Sequence of chain 1.A:
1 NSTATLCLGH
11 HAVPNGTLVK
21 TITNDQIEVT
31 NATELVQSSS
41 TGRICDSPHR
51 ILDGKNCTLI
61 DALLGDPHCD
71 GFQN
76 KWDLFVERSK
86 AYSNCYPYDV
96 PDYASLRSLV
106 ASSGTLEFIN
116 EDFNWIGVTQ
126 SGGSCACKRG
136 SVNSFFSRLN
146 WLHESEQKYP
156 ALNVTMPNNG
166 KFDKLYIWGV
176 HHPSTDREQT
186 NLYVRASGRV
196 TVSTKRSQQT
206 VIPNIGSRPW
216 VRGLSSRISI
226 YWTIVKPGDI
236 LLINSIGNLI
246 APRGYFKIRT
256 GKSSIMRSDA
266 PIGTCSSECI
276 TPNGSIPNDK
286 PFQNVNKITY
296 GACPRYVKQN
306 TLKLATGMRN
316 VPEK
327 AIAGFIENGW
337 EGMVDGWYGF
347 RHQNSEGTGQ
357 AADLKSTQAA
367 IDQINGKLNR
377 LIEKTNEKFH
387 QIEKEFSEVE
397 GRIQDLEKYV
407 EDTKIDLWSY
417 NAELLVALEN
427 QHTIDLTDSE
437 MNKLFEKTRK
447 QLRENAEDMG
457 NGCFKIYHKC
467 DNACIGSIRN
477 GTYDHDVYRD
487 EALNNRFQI

A small-molecule ligand and the protein it binds are described below.
Small molecule (SMILES): CC(=O)N[C@@H]1[C@@H](O)[C@H](O)[C@@H](CO)O[C@H]1O

Binding-site contacts:
Ligand atom C5 contacts residue THR311 of chain 1.A at 4.4 Å.
Ligand atom O5 contacts residue THR311 of chain 1.A at 3.3 Å (h-bond).
Ligand atom O5 contacts residue ASN31 of chain 1.A at 2.4 Å (h-bond).
Ligand atom N2 contacts residue ASN31 of chain 1.A at 3.2 Å (h-bond).
Ligand atom C3 contacts residue ASN31 of chain 1.A at 3.9 Å.
Ligand atom O6 contacts residue LEU374 of chain 1.A at 3.8 Å.
Ligand atom C2 contacts residue ASN31 of chain 1.A at 2.6 Å.
Ligand atom C1 contacts residue ASN31 of chain 1.A at 1.5 Å.
Ligand atom O7 contacts residue ASN31 of chain 1.A at 3.6 Å (h-bond).
Ligand atom C7 contacts residue ASN31 of chain 1.A at 3.6 Å.
Ligand atom C6 contacts residue THR311 of chain 1.A at 4.1 Å.
Ligand atom C4 contacts residue ASN31 of chain 1.A at 4.3 Å.
Ligand atom O6 contacts residue THR311 of chain 1.A at 3.3 Å.
Ligand atom C5 contacts residue ASN31 of chain 1.A at 3.7 Å.
Ligand atom C1 contacts residue THR311 of chain 1.A at 3.9 Å.